Sequence of chain 1.A:
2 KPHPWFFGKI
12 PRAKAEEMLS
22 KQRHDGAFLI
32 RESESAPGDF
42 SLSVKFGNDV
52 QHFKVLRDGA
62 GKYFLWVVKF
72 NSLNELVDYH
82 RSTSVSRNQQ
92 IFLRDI

A protein and the small-molecule ligand that binds it are described below.
Small molecule (SMILES): NC(=O)CC1NC(=O)C2(CCCCC2)NC(=O)[C@@H](CC(=O)O)[C@@H](c2ccc(C(C(=O)O)C(=O)O)cc2)/C=C/C[C@@H](Cc2cccc3ccccc23)CNC1=O

Binding-site contacts:
Ligand atom O contacts residue ARG32 of chain 1.A at 2.7 Å (salt-bridge).
Ligand atom O8 contacts residue HIS53 of chain 1.A at 3.6 Å.
Ligand atom C19 contacts residue LYS55 of chain 1.A at 3.5 Å.
Ligand atom C20 contacts residue LYS55 of chain 1.A at 3.3 Å.
Ligand atom O5 contacts residue PHE54 of chain 1.A at 3.4 Å.
Ligand atom C24 contacts residue SER34 of chain 1.A at 3.3 Å.
Ligand atom O2 contacts residue SER36 of chain 1.A at 2.5 Å (h-bond).
Ligand atom O contacts residue ARG13 of chain 1.A at 2.9 Å (salt-bridge).
Ligand atom O3 contacts residue SER34 of chain 1.A at 2.8 Å (h-bond).
Ligand atom C28 contacts residue LEU66 of chain 1.A at 3.5 Å (hydrophobic).
Ligand atom C23 contacts residue ARG32 of chain 1.A at 3.4 Å.
Ligand atom N1 contacts residue LEU66 of chain 1.A at 2.8 Å (h-bond).
Ligand atom C18 contacts residue ARG13 of chain 1.A at 3.6 Å.
Ligand atom C24 contacts residue LYS55 of chain 1.A at 3.2 Å.
Ligand atom C34 contacts residue GLN52 of chain 1.A at 3.6 Å.
Ligand atom O3 contacts residue SER42 of chain 1.A at 3.2 Å (h-bond).
Ligand atom O1 contacts residue ARG32 of chain 1.A at 2.8 Å (salt-bridge).
Ligand atom C13 contacts residue LYS55 of chain 1.A at 3.5 Å.
Ligand atom C21 contacts residue LYS55 of chain 1.A at 3.6 Å.
Ligand atom N1 contacts residue LYS55 of chain 1.A at 2.8 Å (salt-bridge).
Ligand atom C36 contacts residue PHE54 of chain 1.A at 3.5 Å (hydrophobic).
Ligand atom C19 contacts residue ARG13 of chain 1.A at 3.5 Å.
Ligand atom O1 contacts residue SER42 of chain 1.A at 3.1 Å (h-bond).
Ligand atom O2 contacts residue SER34 of chain 1.A at 3.2 Å (h-bond).
Ligand atom O5 contacts residue LYS55 of chain 1.A at 2.9 Å (salt-bridge).
Ligand atom O1 contacts residue GLU35 of chain 1.A at 2.9 Å (salt-bridge).
Ligand atom C37 contacts residue HIS53 of chain 1.A at 3.6 Å.
Ligand atom C15 contacts residue HIS53 of chain 1.A at 3.6 Å.
Ligand atom N3 contacts residue HIS53 of chain 1.A at 2.8 Å (h-bond).
Ligand atom C22 contacts residue GLU35 of chain 1.A at 3.4 Å.
Ligand atom C35 contacts residue HIS53 of chain 1.A at 3.4 Å.
Ligand atom O2 contacts residue GLU35 of chain 1.A at 2.6 Å (salt-bridge).
Ligand atom C40 contacts residue ARG13 of chain 1.A at 3.6 Å.
Ligand atom C35 contacts residue GLN52 of chain 1.A at 3.6 Å.
Ligand atom C24 contacts residue SER36 of chain 1.A at 3.6 Å.
Ligand atom O8 contacts residue ARG13 of chain 1.A at 3.0 Å (salt-bridge).
Ligand atom O9 contacts residue ARG13 of chain 1.A at 3.5 Å (salt-bridge).
Ligand atom C24 contacts residue GLU35 of chain 1.A at 3.4 Å.
Ligand atom O3 contacts residue LYS55 of chain 1.A at 2.6 Å (salt-bridge).
Ligand atom C29 contacts residue LEU66 of chain 1.A at 3.6 Å (hydrophobic).